Sequence of chain 1.B:
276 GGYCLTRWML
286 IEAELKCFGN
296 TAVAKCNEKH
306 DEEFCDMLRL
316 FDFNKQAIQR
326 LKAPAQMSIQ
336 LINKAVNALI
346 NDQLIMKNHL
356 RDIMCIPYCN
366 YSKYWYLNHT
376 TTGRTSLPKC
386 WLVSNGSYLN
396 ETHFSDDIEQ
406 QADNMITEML

Sequence of chain 1.A:
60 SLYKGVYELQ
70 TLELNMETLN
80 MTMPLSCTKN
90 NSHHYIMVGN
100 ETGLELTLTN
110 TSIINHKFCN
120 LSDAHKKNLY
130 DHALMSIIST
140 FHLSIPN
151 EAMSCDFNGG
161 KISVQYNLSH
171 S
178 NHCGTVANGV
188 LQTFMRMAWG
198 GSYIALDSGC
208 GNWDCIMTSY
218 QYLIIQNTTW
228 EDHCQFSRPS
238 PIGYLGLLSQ

Binding-site contacts:
Ligand atom O6 contacts residue GLU289 of chain 1.B at 3.4 Å (salt-bridge).
Ligand atom C1 contacts residue ASN373 of chain 1.B at 1.5 Å.
Ligand atom C8 contacts residue TYR371 of chain 1.B at 4.1 Å (hydrophobic).
Ligand atom C7 contacts residue ASN373 of chain 1.B at 3.7 Å.
Ligand atom O6 contacts residue LYS291 of chain 1.B at 3.1 Å (salt-bridge).
Ligand atom C6 contacts residue GLY378 of chain 1.B at 3.9 Å.
Ligand atom O7 contacts residue ASN373 of chain 1.B at 4.2 Å.
Ligand atom C5 contacts residue ASN373 of chain 1.B at 3.8 Å.
Ligand atom C6 contacts residue LYS291 of chain 1.B at 4.5 Å.
Ligand atom C7 contacts residue CYS292 of chain 1.B at 4.5 Å (hydrophobic).
Ligand atom C8 contacts residue LEU71 of chain 1.A at 3.9 Å (hydrophobic).
Ligand atom O7 contacts residue LYS291 of chain 1.B at 3.9 Å.
Ligand atom N2 contacts residue GLN69 of chain 1.A at 4.4 Å.
Ligand atom N2 contacts residue THR380 of chain 1.B at 3.6 Å.
Ligand atom O6 contacts residue THR375 of chain 1.B at 3.1 Å (h-bond).
Ligand atom N2 contacts residue ASN373 of chain 1.B at 2.9 Å (h-bond).
Ligand atom C1 contacts residue GLY378 of chain 1.B at 4.0 Å.
Ligand atom O7 contacts residue GLN69 of chain 1.A at 3.5 Å.
Ligand atom C5 contacts residue GLY378 of chain 1.B at 3.6 Å.
Ligand atom C7 contacts residue LYS291 of chain 1.B at 4.4 Å.
Ligand atom O5 contacts residue GLY378 of chain 1.B at 3.6 Å.
Ligand atom C7 contacts residue THR380 of chain 1.B at 4.4 Å.
Ligand atom C2 contacts residue THR380 of chain 1.B at 4.4 Å.
Ligand atom C7 contacts residue GLN69 of chain 1.A at 3.9 Å.
Ligand atom C4 contacts residue ASN373 of chain 1.B at 4.3 Å.
Ligand atom C6 contacts residue THR375 of chain 1.B at 3.7 Å.
Ligand atom C8 contacts residue THR380 of chain 1.B at 4.4 Å.
Ligand atom C6 contacts residue GLU289 of chain 1.B at 4.2 Å.
Ligand atom O7 contacts residue LEU71 of chain 1.A at 4.1 Å.
Ligand atom N2 contacts residue CYS292 of chain 1.B at 4.1 Å.
Ligand atom C1 contacts residue THR380 of chain 1.B at 3.7 Å.
Ligand atom C2 contacts residue ASN373 of chain 1.B at 2.5 Å.
Ligand atom O5 contacts residue ASN373 of chain 1.B at 2.4 Å (h-bond).
Ligand atom C3 contacts residue ASN373 of chain 1.B at 3.9 Å.
Ligand atom O3 contacts residue LYS291 of chain 1.B at 4.5 Å.
Ligand atom C8 contacts residue CYS292 of chain 1.B at 4.2 Å (hydrophobic).
Ligand atom O5 contacts residue HIS374 of chain 1.B at 4.1 Å.

The protein below binds the small molecule below.
Small molecule (SMILES): CC(=O)N[C@H]1[C@H](O[C@H]2[C@H](O)[C@@H](NC(C)=O)CO[C@@H]2CO)O[C@H](CO)[C@@H](O)[C@@H]1O